Sequence of chain 1.A:
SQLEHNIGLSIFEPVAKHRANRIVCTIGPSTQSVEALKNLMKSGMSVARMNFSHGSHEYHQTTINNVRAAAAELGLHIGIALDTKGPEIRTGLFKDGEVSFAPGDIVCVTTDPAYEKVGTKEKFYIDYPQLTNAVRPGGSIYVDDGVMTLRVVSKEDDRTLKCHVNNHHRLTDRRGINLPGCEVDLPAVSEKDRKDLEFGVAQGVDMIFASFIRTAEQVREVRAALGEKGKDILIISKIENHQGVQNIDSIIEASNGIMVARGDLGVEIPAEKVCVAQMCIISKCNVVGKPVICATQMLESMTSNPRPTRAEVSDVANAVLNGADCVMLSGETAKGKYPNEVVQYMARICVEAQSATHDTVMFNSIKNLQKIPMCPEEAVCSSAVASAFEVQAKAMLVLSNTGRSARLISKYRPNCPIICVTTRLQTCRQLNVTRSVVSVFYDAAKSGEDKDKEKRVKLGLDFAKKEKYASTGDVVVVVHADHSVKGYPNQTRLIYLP

A small-molecule ligand and the protein it binds are described below.
Small molecule (SMILES): O=P(O)(O)OC[C@H]1O[C@@](CO)(OP(=O)(O)O)[C@@H](O)[C@@H]1O

Binding-site contacts:
Ligand atom P2 contacts residue THR403 of chain 1.A at 3.4 Å.
Ligand atom O3 contacts residue LYS454 of chain 1.A at 3.7 Å.
Ligand atom O6P contacts residue THR403 of chain 1.A at 2.9 Å (h-bond).
Ligand atom C5 contacts residue PRO490 of chain 1.A at 3.9 Å (hydrophobic).
Ligand atom O6P contacts residue ARG405 of chain 1.A at 3.5 Å.
Ligand atom P2 contacts residue SER406 of chain 1.A at 3.7 Å.
Ligand atom C6 contacts residue LEU400 of chain 1.A at 3.4 Å (hydrophobic).
Ligand atom P2 contacts residue SER401 of chain 1.A at 3.7 Å.
Ligand atom O5P contacts residue THR403 of chain 1.A at 2.9 Å (h-bond).
Ligand atom O2 contacts residue ASN402 of chain 1.A at 3.7 Å.
Ligand atom O4P contacts residue ARG405 of chain 1.A at 3.7 Å.
Ligand atom P1 contacts residue ARG457 of chain 1.A at 3.8 Å.
Ligand atom O4 contacts residue HIS481 of chain 1.A at 3.4 Å.
Ligand atom C5 contacts residue TYR489 of chain 1.A at 3.8 Å (hydrophobic).
Ligand atom C1 contacts residue ALA482 of chain 1.A at 3.5 Å (hydrophobic).
Ligand atom O5 contacts residue GLY488 of chain 1.A at 3.9 Å.
Ligand atom C4 contacts residue LEU400 of chain 1.A at 3.2 Å (hydrophobic).
Ligand atom O1P contacts residue LYS454 of chain 1.A at 2.7 Å (salt-bridge).
Ligand atom C1 contacts residue VAL486 of chain 1.A at 3.6 Å (hydrophobic).
Ligand atom O5 contacts residue TYR489 of chain 1.A at 3.4 Å (h-bond).
Ligand atom P1 contacts residue LYS454 of chain 1.A at 3.8 Å.
Ligand atom O4P contacts residue SER406 of chain 1.A at 2.7 Å (h-bond).
Ligand atom C1 contacts residue TYR489 of chain 1.A at 3.9 Å (hydrophobic).
Ligand atom C1 contacts residue GLY488 of chain 1.A at 3.6 Å.
Ligand atom O5P contacts residue SER401 of chain 1.A at 3.7 Å.
Ligand atom O4P contacts residue SER401 of chain 1.A at 2.6 Å (h-bond).
Ligand atom O3 contacts residue HIS481 of chain 1.A at 3.6 Å.
Ligand atom O4P contacts residue THR403 of chain 1.A at 3.7 Å.
Ligand atom O1 contacts residue LYS487 of chain 1.A at 3.3 Å.
Ligand atom O1 contacts residue GLY488 of chain 1.A at 2.8 Å (h-bond).
Ligand atom C3 contacts residue ALA482 of chain 1.A at 3.4 Å (hydrophobic).
Ligand atom O5P contacts residue ASN402 of chain 1.A at 2.7 Å (h-bond).
Ligand atom O2P contacts residue ASN402 of chain 1.A at 2.9 Å (h-bond).
Ligand atom O6 contacts residue SER406 of chain 1.A at 3.7 Å.
Ligand atom O4 contacts residue PRO490 of chain 1.A at 3.5 Å.
Ligand atom O1P contacts residue ARG457 of chain 1.A at 3.0 Å (salt-bridge).
Ligand atom O3 contacts residue ALA482 of chain 1.A at 3.1 Å (h-bond).
Ligand atom O2P contacts residue ARG457 of chain 1.A at 2.8 Å (salt-bridge).
Ligand atom O4 contacts residue LEU400 of chain 1.A at 2.6 Å (h-bond).
Ligand atom C5 contacts residue LEU400 of chain 1.A at 3.8 Å (hydrophobic).